Sequence of chain 1.A:
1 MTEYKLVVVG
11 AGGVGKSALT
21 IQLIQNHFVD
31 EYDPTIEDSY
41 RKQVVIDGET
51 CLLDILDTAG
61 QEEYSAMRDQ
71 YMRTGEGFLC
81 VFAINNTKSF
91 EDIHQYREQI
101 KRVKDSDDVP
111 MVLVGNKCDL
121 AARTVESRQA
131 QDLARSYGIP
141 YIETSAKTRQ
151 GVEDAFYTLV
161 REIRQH

Binding-site contacts:
Ligand atom O3G contacts residue GLY60 of chain 1.A at 2.9 Å (h-bond).
Ligand atom O6 contacts residue ASP119 of chain 1.A at 3.5 Å (salt-bridge).
Ligand atom O2B contacts residue MG1 of chain 1.D at 2.1 Å.
Ligand atom O1B contacts residue LYS16 of chain 1.A at 2.8 Å (salt-bridge).
Ligand atom O2B contacts residue LYS16 of chain 1.A at 3.5 Å (salt-bridge).
Ligand atom N3B contacts residue GLY13 of chain 1.A at 3.1 Å (h-bond).
Ligand atom N1 contacts residue ASP119 of chain 1.A at 2.8 Å (salt-bridge).
Ligand atom O2B contacts residue SER17 of chain 1.A at 2.9 Å (h-bond).
Ligand atom PB contacts residue MG1 of chain 1.D at 3.2 Å.
Ligand atom O3' contacts residue ASP30 of chain 1.A at 2.8 Å (salt-bridge).
Ligand atom O6 contacts residue ALA146 of chain 1.A at 2.8 Å (h-bond).
Ligand atom O2A contacts residue TYR32 of chain 1.A at 3.5 Å.
Ligand atom O1A contacts residue SER17 of chain 1.A at 3.4 Å (h-bond).
Ligand atom O2' contacts residue ASP30 of chain 1.A at 3.1 Å (salt-bridge).
Ligand atom O3G contacts residue GLY12 of chain 1.A at 3.4 Å.
Ligand atom O2G contacts residue THR35 of chain 1.A at 2.9 Å (h-bond).
Ligand atom C2' contacts residue VAL29 of chain 1.A at 3.4 Å (hydrophobic).
Ligand atom N7 contacts residue ASN116 of chain 1.A at 3.1 Å (h-bond).
Ligand atom O1B contacts residue VAL14 of chain 1.A at 3.3 Å (h-bond).
Ligand atom N2 contacts residue LEU120 of chain 1.A at 3.5 Å.
Ligand atom O1A contacts residue GLY15 of chain 1.A at 3.2 Å.
Ligand atom O1G contacts residue TYR32 of chain 1.A at 2.7 Å (h-bond).
Ligand atom O2' contacts residue VAL29 of chain 1.A at 2.6 Å (h-bond).
Ligand atom N3B contacts residue MG1 of chain 1.D at 3.3 Å.
Ligand atom O1B contacts residue GLY15 of chain 1.A at 3.0 Å (h-bond).
Ligand atom O4' contacts residue LYS117 of chain 1.A at 3.2 Å (salt-bridge).
Ligand atom N3B contacts residue TYR32 of chain 1.A at 3.5 Å.
Ligand atom N2 contacts residue ASP119 of chain 1.A at 2.9 Å (salt-bridge).
Ligand atom O3A contacts residue GLY15 of chain 1.A at 3.2 Å (h-bond).
Ligand atom C3' contacts residue GLU31 of chain 1.A at 3.5 Å.
Ligand atom O3G contacts residue LYS16 of chain 1.A at 2.7 Å (salt-bridge).
Ligand atom O2G contacts residue MG1 of chain 1.D at 2.1 Å.
Ligand atom PG contacts residue MG1 of chain 1.D at 3.2 Å.
Ligand atom C8 contacts residue ALA18 of chain 1.A at 3.5 Å (hydrophobic).
Ligand atom O6 contacts residue ASN116 of chain 1.A at 3.3 Å (h-bond).
Ligand atom O2' contacts residue PHE28 of chain 1.A at 3.2 Å.
Ligand atom O6 contacts residue SER145 of chain 1.A at 3.4 Å.
Ligand atom O1A contacts residue ALA18 of chain 1.A at 2.8 Å (h-bond).
Ligand atom O6 contacts residue LYS117 of chain 1.A at 3.3 Å.
Ligand atom O1G contacts residue PRO34 of chain 1.A at 3.5 Å.

The protein below binds the small molecule below.
Small molecule (SMILES): Nc1nc2c(ncn2[C@@H]2O[C@H](CO[P](=O)(O)O[P](=O)(O)NP(=O)(O)O)[C@@H](O)[C@H]2O)c(=O)[nH]1